Binding-site contacts:
Ligand atom CAA contacts residue TRP84 of chain 3.A at 3.5 Å (hydrophobic).
Ligand atom PAJ contacts residue GLU140 of chain 12.A at 3.5 Å.
Ligand atom OAH contacts residue GLY91 of chain 3.A at 3.8 Å.
Ligand atom OAC contacts residue TYR169 of chain 10.A at 2.8 Å (h-bond).
Ligand atom OAC contacts residue GLU140 of chain 12.A at 3.9 Å.
Ligand atom OAH contacts residue SER90 of chain 3.A at 2.9 Å (h-bond).
Ligand atom OAD contacts residue GLY91 of chain 3.A at 2.8 Å (h-bond).
Ligand atom CAG contacts residue FNR1 of chain 10.C at 3.4 Å.
Ligand atom OAD contacts residue LYS129 of chain 3.A at 2.7 Å (salt-bridge).
Ligand atom CAF contacts residue ALA89 of chain 3.A at 3.6 Å (hydrophobic).
Ligand atom PAJ contacts residue ARG122 of chain 3.A at 3.8 Å.
Ligand atom CAF contacts residue FNR1 of chain 10.C at 3.3 Å.
Ligand atom OAE contacts residue ARG122 of chain 3.A at 3.0 Å (salt-bridge).
Ligand atom CAI contacts residue SER90 of chain 3.A at 3.7 Å.
Ligand atom CAB contacts residue TYR169 of chain 10.A at 3.8 Å (hydrophobic).
Ligand atom CAA contacts residue TRP200 of chain 10.A at 3.7 Å (hydrophobic).
Ligand atom CAA contacts residue ALA89 of chain 3.A at 3.8 Å (hydrophobic).
Ligand atom CAI contacts residue FNR1 of chain 10.C at 3.5 Å.
Ligand atom OAH contacts residue ARG122 of chain 3.A at 3.5 Å (salt-bridge).
Ligand atom CAG contacts residue ARG122 of chain 3.A at 3.7 Å.
Ligand atom CAG contacts residue SER90 of chain 3.A at 3.8 Å.
Ligand atom OAD contacts residue ARG185 of chain 10.A at 3.8 Å.
Ligand atom CAG contacts residue TYR169 of chain 10.A at 3.6 Å (hydrophobic).
Ligand atom OAE contacts residue ARG139 of chain 12.A at 3.7 Å.
Ligand atom OAE contacts residue LYS129 of chain 3.A at 3.7 Å.
Ligand atom CAA contacts residue FNR1 of chain 10.C at 3.7 Å.
Ligand atom CAB contacts residue FNR1 of chain 10.C at 3.8 Å.
Ligand atom OAD contacts residue GLU140 of chain 12.A at 3.8 Å.
Ligand atom CAF contacts residue SER90 of chain 3.A at 3.9 Å.
Ligand atom CAB contacts residue TRP200 of chain 10.A at 3.6 Å (hydrophobic).
Ligand atom CAF contacts residue ARG122 of chain 3.A at 3.6 Å.
Ligand atom OAD contacts residue SER90 of chain 3.A at 3.6 Å.
Ligand atom OAC contacts residue ARG139 of chain 12.A at 3.1 Å (salt-bridge).
Ligand atom OAH contacts residue TYR169 of chain 10.A at 3.7 Å.
Ligand atom PAJ contacts residue GLY91 of chain 3.A at 3.9 Å.
Ligand atom PAJ contacts residue TYR169 of chain 10.A at 3.6 Å.
Ligand atom CAB contacts residue SER90 of chain 3.A at 3.9 Å.
Ligand atom PAJ contacts residue LYS129 of chain 3.A at 3.7 Å.
Ligand atom PAJ contacts residue SER90 of chain 3.A at 3.8 Å.
Ligand atom OAE contacts residue GLU140 of chain 12.A at 2.4 Å (salt-bridge).

Sequence of chain 3.A:
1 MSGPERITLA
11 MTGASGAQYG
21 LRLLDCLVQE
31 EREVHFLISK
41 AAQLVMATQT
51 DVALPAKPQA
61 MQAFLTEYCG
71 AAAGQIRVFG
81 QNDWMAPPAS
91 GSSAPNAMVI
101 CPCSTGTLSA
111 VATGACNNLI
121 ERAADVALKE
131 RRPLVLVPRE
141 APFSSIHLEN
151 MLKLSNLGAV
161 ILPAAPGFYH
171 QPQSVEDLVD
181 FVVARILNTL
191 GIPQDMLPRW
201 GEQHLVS

Sequence of chain 10.A:
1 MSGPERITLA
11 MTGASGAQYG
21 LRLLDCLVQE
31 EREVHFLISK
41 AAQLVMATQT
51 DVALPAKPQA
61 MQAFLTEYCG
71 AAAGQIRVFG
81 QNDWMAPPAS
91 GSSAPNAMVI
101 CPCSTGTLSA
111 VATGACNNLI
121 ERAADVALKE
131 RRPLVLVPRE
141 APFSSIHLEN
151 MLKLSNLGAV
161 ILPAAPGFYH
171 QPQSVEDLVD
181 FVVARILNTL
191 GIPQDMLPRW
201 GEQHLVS

This small molecule binds to this protein.
Small molecule (SMILES): CC(C)=CCOP(=O)(O)O

Sequence of chain 12.A:
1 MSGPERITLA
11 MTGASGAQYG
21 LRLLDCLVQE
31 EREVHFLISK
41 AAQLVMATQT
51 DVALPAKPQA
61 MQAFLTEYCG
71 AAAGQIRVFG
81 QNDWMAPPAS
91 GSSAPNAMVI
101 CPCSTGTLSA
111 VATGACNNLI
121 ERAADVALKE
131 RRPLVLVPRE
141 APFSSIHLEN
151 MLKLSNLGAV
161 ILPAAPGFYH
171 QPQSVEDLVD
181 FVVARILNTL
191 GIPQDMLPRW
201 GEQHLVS